Sequence of chain 1.A:
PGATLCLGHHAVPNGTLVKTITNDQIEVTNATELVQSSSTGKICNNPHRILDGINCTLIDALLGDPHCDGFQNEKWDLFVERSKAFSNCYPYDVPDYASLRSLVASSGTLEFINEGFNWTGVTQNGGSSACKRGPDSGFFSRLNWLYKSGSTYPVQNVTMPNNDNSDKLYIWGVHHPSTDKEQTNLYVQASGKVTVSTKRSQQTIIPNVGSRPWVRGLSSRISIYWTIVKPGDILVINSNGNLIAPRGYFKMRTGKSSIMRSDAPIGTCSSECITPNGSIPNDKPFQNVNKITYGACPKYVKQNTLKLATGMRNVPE

Binding-site contacts:
Ligand atom C5 contacts residue ASN32 of chain 1.A at 3.6 Å.
Ligand atom N2 contacts residue ASN32 of chain 1.A at 2.7 Å (h-bond).
Ligand atom C6 contacts residue THR312 of chain 1.A at 4.1 Å.
Ligand atom O3 contacts residue ASN32 of chain 1.A at 3.9 Å.
Ligand atom C4 contacts residue ASN32 of chain 1.A at 4.0 Å.
Ligand atom C6 contacts residue LEU52 of chain 1.B at 3.9 Å (hydrophobic).
Ligand atom O6 contacts residue THR312 of chain 1.A at 3.9 Å.
Ligand atom C2 contacts residue ASN32 of chain 1.A at 1.9 Å.
Ligand atom C1 contacts residue ASN32 of chain 1.A at 1.4 Å.
Ligand atom O5 contacts residue ASN32 of chain 1.A at 2.4 Å (h-bond).
Ligand atom O5 contacts residue THR312 of chain 1.A at 3.1 Å (h-bond).
Ligand atom C1 contacts residue THR312 of chain 1.A at 3.8 Å.
Ligand atom C8 contacts residue ASN32 of chain 1.A at 4.5 Å.
Ligand atom C7 contacts residue ASN32 of chain 1.A at 3.2 Å.
Ligand atom O6 contacts residue LEU52 of chain 1.B at 4.0 Å.
Ligand atom C5 contacts residue THR312 of chain 1.A at 4.1 Å.
Ligand atom C8 contacts residue ILE56 of chain 1.B at 4.2 Å (hydrophobic).
Ligand atom C3 contacts residue ASN32 of chain 1.A at 3.3 Å.
Ligand atom O7 contacts residue ASN32 of chain 1.A at 3.2 Å (h-bond).
Ligand atom C1 contacts residue ALA33 of chain 1.A at 4.4 Å (hydrophobic).

A protein and the small-molecule ligand that binds it are described below.
Small molecule (SMILES): CC(=O)N[C@H]1[C@H](O[C@H]2[C@H](O)[C@@H](NC(C)=O)CO[C@@H]2CO)O[C@H](CO)[C@@H](O)[C@@H]1O

Sequence of chain 1.B:
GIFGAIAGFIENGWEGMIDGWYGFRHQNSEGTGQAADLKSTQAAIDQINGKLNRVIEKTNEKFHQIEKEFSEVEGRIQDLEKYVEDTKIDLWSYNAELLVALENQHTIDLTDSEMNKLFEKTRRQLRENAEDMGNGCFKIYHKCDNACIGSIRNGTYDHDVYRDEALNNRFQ